Binding-site contacts:
Ligand atom CAL contacts residue TRP500 of chain 1.A at 3.6 Å (hydrophobic).
Ligand atom OAD contacts residue TRP500 of chain 1.A at 3.5 Å.
Ligand atom CAK contacts residue EDO1 of chain 1.B at 3.9 Å.
Ligand atom OAB contacts residue GLU584 of chain 1.A at 3.7 Å.
Ligand atom CAG contacts residue LEU523 of chain 1.A at 3.7 Å (hydrophobic).
Ligand atom OAC contacts residue GLU584 of chain 1.A at 2.7 Å (salt-bridge).
Ligand atom CAA contacts residue LEU805 of chain 1.A at 3.6 Å (hydrophobic).
Ligand atom CAN contacts residue CYS284 of chain 1.A at 3.9 Å (hydrophobic).
Ligand atom CAG contacts residue TRP500 of chain 1.A at 3.4 Å (hydrophobic).
Ligand atom CAH contacts residue GLU466 of chain 1.A at 3.1 Å.
Ligand atom OAD contacts residue EDO1 of chain 1.B at 3.4 Å (h-bond).
Ligand atom NAJ contacts residue TYR808 of chain 1.A at 3.9 Å.
Ligand atom NAJ contacts residue PHE549 of chain 1.A at 3.9 Å.
Ligand atom CAK contacts residue TRP349 of chain 1.A at 3.6 Å (hydrophobic).
Ligand atom OAC contacts residue ASN282 of chain 1.A at 3.2 Å (h-bond).
Ligand atom NAJ contacts residue GLU584 of chain 1.A at 2.3 Å (salt-bridge).
Ligand atom OAF contacts residue TRP349 of chain 1.A at 3.0 Å (h-bond).
Ligand atom OAD contacts residue GLU466 of chain 1.A at 3.5 Å (salt-bridge).
Ligand atom CAM contacts residue TYR808 of chain 1.A at 3.2 Å (hydrophobic).
Ligand atom CAA contacts residue TYR288 of chain 1.A at 3.4 Å (hydrophobic).
Ligand atom NAJ contacts residue TRP500 of chain 1.A at 3.9 Å.
Ligand atom OAB contacts residue TYR808 of chain 1.A at 3.1 Å.
Ligand atom OAB contacts residue TRP349 of chain 1.A at 3.6 Å.
Ligand atom CAN contacts residue GLU584 of chain 1.A at 3.6 Å.
Ligand atom CAP contacts residue TYR808 of chain 1.A at 3.8 Å (hydrophobic).
Ligand atom CAM contacts residue GLU584 of chain 1.A at 3.1 Å.
Ligand atom NAI contacts residue EDO1 of chain 1.B at 3.0 Å (h-bond).
Ligand atom OAE contacts residue HIS465 of chain 1.A at 2.8 Å (h-bond).
Ligand atom OAF contacts residue CYS284 of chain 1.A at 3.3 Å (h-bond).
Ligand atom CAL contacts residue GLU584 of chain 1.A at 3.3 Å.
Ligand atom CAK contacts residue TYR288 of chain 1.A at 3.3 Å (hydrophobic).
Ligand atom OAB contacts residue TYR288 of chain 1.A at 2.5 Å (h-bond).
Ligand atom CAH contacts residue EDO1 of chain 1.B at 3.2 Å.
Ligand atom OAF contacts residue MET352 of chain 1.A at 3.5 Å.
Ligand atom CAP contacts residue GLU584 of chain 1.A at 3.5 Å.
Ligand atom CAA contacts residue EDO1 of chain 1.B at 3.8 Å.
Ligand atom CAK contacts residue TYR808 of chain 1.A at 3.6 Å (hydrophobic).
Ligand atom NAI contacts residue TYR808 of chain 1.A at 3.9 Å.
Ligand atom OAC contacts residue LEU523 of chain 1.A at 3.6 Å.
Ligand atom CAG contacts residue GLU584 of chain 1.A at 3.5 Å.

This protein binds this small molecule.
Small molecule (SMILES): CC(=O)N[C@@H]1[C@@H](O)[C@H](O)[C@@H](CO)N[C@@H]1CO

Sequence of chain 1.A:
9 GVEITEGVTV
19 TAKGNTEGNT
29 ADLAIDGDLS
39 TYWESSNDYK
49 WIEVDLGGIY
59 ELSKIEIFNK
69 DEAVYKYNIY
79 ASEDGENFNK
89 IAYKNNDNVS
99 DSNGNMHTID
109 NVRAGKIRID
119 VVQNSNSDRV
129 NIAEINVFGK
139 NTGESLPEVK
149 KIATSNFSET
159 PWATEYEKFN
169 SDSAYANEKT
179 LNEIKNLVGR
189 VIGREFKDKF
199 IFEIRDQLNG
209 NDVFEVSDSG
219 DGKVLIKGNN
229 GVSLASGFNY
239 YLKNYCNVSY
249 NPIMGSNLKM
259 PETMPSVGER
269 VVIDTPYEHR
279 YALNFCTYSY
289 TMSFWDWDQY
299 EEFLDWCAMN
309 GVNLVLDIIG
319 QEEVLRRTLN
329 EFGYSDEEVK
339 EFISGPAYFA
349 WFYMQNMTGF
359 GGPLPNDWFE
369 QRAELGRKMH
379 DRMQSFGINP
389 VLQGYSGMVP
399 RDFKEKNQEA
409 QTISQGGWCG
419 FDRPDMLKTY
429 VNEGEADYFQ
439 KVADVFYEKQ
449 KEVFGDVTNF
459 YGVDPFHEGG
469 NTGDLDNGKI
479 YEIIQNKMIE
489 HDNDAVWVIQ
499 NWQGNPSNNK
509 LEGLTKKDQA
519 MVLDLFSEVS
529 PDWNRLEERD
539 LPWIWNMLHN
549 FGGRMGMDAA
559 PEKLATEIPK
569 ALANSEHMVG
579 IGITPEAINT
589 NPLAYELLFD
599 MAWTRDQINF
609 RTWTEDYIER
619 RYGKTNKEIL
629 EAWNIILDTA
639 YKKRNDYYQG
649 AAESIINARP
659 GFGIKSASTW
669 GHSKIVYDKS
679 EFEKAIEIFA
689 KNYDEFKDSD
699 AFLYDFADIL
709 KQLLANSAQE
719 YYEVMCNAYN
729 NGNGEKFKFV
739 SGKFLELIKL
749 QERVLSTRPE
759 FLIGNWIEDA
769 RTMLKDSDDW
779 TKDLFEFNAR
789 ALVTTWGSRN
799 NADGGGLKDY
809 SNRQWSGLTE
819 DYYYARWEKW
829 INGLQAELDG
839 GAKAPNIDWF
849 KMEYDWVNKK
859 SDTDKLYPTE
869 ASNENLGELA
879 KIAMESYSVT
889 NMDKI